Sequence of chain 1.A:
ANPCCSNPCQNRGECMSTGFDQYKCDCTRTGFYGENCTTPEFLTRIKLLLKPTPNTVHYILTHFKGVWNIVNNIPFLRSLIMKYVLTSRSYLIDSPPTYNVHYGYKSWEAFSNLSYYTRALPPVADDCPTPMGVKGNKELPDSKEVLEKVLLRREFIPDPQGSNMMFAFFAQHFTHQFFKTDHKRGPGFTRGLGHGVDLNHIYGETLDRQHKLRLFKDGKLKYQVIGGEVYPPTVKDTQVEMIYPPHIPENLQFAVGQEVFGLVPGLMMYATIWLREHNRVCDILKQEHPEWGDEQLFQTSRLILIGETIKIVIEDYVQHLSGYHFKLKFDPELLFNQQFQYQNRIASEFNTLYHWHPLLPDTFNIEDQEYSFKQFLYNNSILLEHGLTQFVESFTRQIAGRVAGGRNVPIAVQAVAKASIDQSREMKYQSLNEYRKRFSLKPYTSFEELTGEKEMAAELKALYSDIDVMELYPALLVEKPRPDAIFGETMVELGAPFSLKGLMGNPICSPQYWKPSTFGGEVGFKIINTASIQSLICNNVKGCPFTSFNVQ

Sequence of chain 1.B:
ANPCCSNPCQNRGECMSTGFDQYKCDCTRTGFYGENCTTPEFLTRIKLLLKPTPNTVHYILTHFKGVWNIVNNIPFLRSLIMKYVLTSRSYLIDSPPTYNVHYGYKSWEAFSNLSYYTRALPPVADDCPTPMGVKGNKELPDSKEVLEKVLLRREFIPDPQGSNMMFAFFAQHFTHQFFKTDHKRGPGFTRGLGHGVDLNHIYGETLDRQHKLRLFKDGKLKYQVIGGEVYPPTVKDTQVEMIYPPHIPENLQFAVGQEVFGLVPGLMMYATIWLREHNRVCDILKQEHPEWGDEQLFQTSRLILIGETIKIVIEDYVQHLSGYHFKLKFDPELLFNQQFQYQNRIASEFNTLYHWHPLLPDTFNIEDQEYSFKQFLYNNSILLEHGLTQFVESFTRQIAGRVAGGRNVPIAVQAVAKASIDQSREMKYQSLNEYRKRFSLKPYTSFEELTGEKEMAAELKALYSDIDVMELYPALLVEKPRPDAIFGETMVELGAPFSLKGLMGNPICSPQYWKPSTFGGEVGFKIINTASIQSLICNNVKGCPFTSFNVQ

Binding-site contacts:
Ligand atom C4 contacts residue LEU207 of chain 1.A at 3.8 Å (hydrophobic).
Ligand atom C1 contacts residue TYR116 of chain 1.B at 4.0 Å (hydrophobic).
Ligand atom O7 contacts residue LEU207 of chain 1.A at 3.6 Å.
Ligand atom N2 contacts residue ASN113 of chain 1.B at 2.8 Å (h-bond).
Ligand atom O5 contacts residue GLU109 of chain 1.B at 3.5 Å (salt-bridge).
Ligand atom C5 contacts residue ASN113 of chain 1.B at 3.7 Å.
Ligand atom C5 contacts residue PHE189 of chain 1.B at 4.0 Å (hydrophobic).
Ligand atom O4 contacts residue ARG185 of chain 1.B at 3.5 Å (salt-bridge).
Ligand atom C1 contacts residue ASN113 of chain 1.B at 1.5 Å.
Ligand atom C7 contacts residue ASN113 of chain 1.B at 3.5 Å.
Ligand atom O7 contacts residue ARG185 of chain 1.B at 2.8 Å (salt-bridge).
Ligand atom C4 contacts residue ASN113 of chain 1.B at 4.2 Å.
Ligand atom O3 contacts residue LEU207 of chain 1.A at 4.2 Å.
Ligand atom O5 contacts residue LEU207 of chain 1.A at 4.3 Å.
Ligand atom C1 contacts residue GLU109 of chain 1.B at 3.7 Å.
Ligand atom C8 contacts residue PHE189 of chain 1.B at 4.3 Å (hydrophobic).
Ligand atom C1 contacts residue LEU207 of chain 1.A at 4.3 Å (hydrophobic).
Ligand atom C5 contacts residue TYR116 of chain 1.B at 4.4 Å (hydrophobic).
Ligand atom C6 contacts residue PHE189 of chain 1.B at 3.8 Å (hydrophobic).
Ligand atom O5 contacts residue TYR116 of chain 1.B at 3.4 Å.
Ligand atom C5 contacts residue ARG185 of chain 1.B at 4.2 Å.
Ligand atom C3 contacts residue ARG185 of chain 1.B at 3.9 Å.
Ligand atom O6 contacts residue LEU207 of chain 1.A at 3.8 Å.
Ligand atom C3 contacts residue LEU207 of chain 1.A at 4.4 Å (hydrophobic).
Ligand atom O7 contacts residue ASN113 of chain 1.B at 3.8 Å.
Ligand atom C6 contacts residue TYR116 of chain 1.B at 3.5 Å (hydrophobic).
Ligand atom O5 contacts residue ASN113 of chain 1.B at 2.4 Å (h-bond).
Ligand atom C7 contacts residue ARG185 of chain 1.B at 3.6 Å.
Ligand atom O6 contacts residue ASP208 of chain 1.A at 4.2 Å.
Ligand atom C6 contacts residue ASP208 of chain 1.A at 4.3 Å.
Ligand atom O3 contacts residue ARG185 of chain 1.B at 4.1 Å.
Ligand atom C3 contacts residue ASN113 of chain 1.B at 3.8 Å.
Ligand atom O5 contacts residue PHE189 of chain 1.B at 4.3 Å.
Ligand atom O6 contacts residue TYR116 of chain 1.B at 3.5 Å (h-bond).
Ligand atom C5 contacts residue LEU207 of chain 1.A at 4.4 Å (hydrophobic).
Ligand atom C4 contacts residue ARG185 of chain 1.B at 4.2 Å.
Ligand atom C2 contacts residue LEU207 of chain 1.A at 4.4 Å (hydrophobic).
Ligand atom C8 contacts residue ARG185 of chain 1.B at 3.9 Å.
Ligand atom C2 contacts residue GLU109 of chain 1.B at 4.1 Å.
Ligand atom C2 contacts residue ASN113 of chain 1.B at 2.4 Å.

This protein binds this small molecule.
Small molecule (SMILES): CC(=O)N[C@H]1[C@H](O[C@H]2[C@H](O)[C@@H](NC(C)=O)CO[C@@H]2CO)O[C@H](CO)[C@@H](O)[C@@H]1O